Sequence of chain 1.A:
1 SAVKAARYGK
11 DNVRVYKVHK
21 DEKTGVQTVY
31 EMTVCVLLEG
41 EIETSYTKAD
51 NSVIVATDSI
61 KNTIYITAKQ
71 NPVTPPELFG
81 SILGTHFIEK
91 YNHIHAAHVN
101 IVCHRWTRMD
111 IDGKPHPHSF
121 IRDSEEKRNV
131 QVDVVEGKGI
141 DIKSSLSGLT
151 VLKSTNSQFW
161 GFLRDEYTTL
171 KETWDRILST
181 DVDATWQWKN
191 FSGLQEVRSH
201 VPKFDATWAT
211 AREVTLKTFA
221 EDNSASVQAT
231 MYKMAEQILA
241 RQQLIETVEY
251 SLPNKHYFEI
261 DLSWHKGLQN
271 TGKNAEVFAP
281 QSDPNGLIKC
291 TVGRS

This small molecule binds to this protein.
Small molecule (SMILES): O=c1[nH]c(=O)c2nn[nH]c2[nH]1

Binding-site contacts:
Ligand atom N8 contacts residue LEU170 of chain 1.A at 3.8 Å.
Ligand atom O2 contacts residue GLN228 of chain 1.A at 3.8 Å.
Ligand atom N9 contacts residue LEU170 of chain 1.A at 4.0 Å.
Ligand atom C2 contacts residue PHE159 of chain 1.A at 3.7 Å (hydrophobic).
Ligand atom N9 contacts residue PHE159 of chain 1.A at 3.5 Å.
Ligand atom N3 contacts residue ARG176 of chain 1.A at 3.0 Å (salt-bridge).
Ligand atom O6 contacts residue ILE288 of chain 1.A at 4.1 Å.
Ligand atom N1 contacts residue PHE159 of chain 1.A at 3.6 Å.
Ligand atom N8 contacts residue PHE159 of chain 1.A at 3.6 Å.
Ligand atom N3 contacts residue ASN254 of chain 1.A at 3.4 Å (h-bond).
Ligand atom C2 contacts residue ASN254 of chain 1.A at 3.9 Å.
Ligand atom N1 contacts residue GLN228 of chain 1.A at 2.9 Å (h-bond).
Ligand atom C6 contacts residue ILE288 of chain 1.A at 4.4 Å (hydrophobic).
Ligand atom C4 contacts residue ASN254 of chain 1.A at 3.9 Å.
Ligand atom O2 contacts residue ASN254 of chain 1.A at 4.1 Å.
Ligand atom C6 contacts residue PHE159 of chain 1.A at 3.5 Å (hydrophobic).
Ligand atom C2 contacts residue SER226 of chain 1.A at 4.4 Å.
Ligand atom C5 contacts residue PHE159 of chain 1.A at 3.4 Å (hydrophobic).
Ligand atom N1 contacts residue VAL227 of chain 1.A at 4.3 Å.
Ligand atom C2 contacts residue VAL227 of chain 1.A at 4.0 Å (hydrophobic).
Ligand atom N1 contacts residue SER226 of chain 1.A at 4.4 Å.
Ligand atom C6 contacts residue GLN228 of chain 1.A at 3.7 Å.
Ligand atom C4 contacts residue ARG176 of chain 1.A at 3.8 Å.
Ligand atom O2 contacts residue ARG176 of chain 1.A at 2.8 Å (salt-bridge).
Ligand atom N9 contacts residue ARG176 of chain 1.A at 3.9 Å.
Ligand atom C2 contacts residue ARG176 of chain 1.A at 3.6 Å.
Ligand atom N3 contacts residue PHE159 of chain 1.A at 3.7 Å.
Ligand atom O6 contacts residue GLN228 of chain 1.A at 2.9 Å (h-bond).
Ligand atom O6 contacts residue PHE159 of chain 1.A at 4.0 Å.
Ligand atom C4 contacts residue PHE159 of chain 1.A at 3.4 Å (hydrophobic).
Ligand atom C2 contacts residue GLN228 of chain 1.A at 3.8 Å.
Ligand atom O2 contacts residue PHE159 of chain 1.A at 3.9 Å.
Ligand atom N7 contacts residue PHE159 of chain 1.A at 3.6 Å.
Ligand atom O2 contacts residue VAL227 of chain 1.A at 2.9 Å (h-bond).
Ligand atom N1 contacts residue ILE288 of chain 1.A at 4.4 Å.
Ligand atom N9 contacts residue ASN254 of chain 1.A at 4.2 Å.
Ligand atom O2 contacts residue SER226 of chain 1.A at 3.5 Å.